Binding-site contacts:
Ligand atom C8 contacts residue TYR270 of chain 1.A at 3.5 Å (hydrophobic).
Ligand atom C6 contacts residue SER228 of chain 1.A at 3.4 Å.
Ligand atom N2 contacts residue ASN250 of chain 1.A at 2.8 Å (h-bond).
Ligand atom C4 contacts residue ASN250 of chain 1.A at 4.1 Å.
Ligand atom C6 contacts residue SER253 of chain 1.A at 4.4 Å.
Ligand atom O5 contacts residue ASN250 of chain 1.A at 2.4 Å (h-bond).
Ligand atom O6 contacts residue SER206 of chain 1.A at 4.5 Å.
Ligand atom C8 contacts residue SER253 of chain 1.A at 3.8 Å.
Ligand atom C6 contacts residue ALA157 of chain 1.A at 4.3 Å (hydrophobic).
Ligand atom O6 contacts residue GLY184 of chain 1.A at 3.7 Å.
Ligand atom O5 contacts residue SER252 of chain 1.A at 3.1 Å (h-bond).
Ligand atom C6 contacts residue GLY184 of chain 1.A at 3.7 Å.
Ligand atom O6 contacts residue GLY229 of chain 1.A at 4.2 Å.
Ligand atom O5 contacts residue SER228 of chain 1.A at 3.0 Å (h-bond).
Ligand atom C5 contacts residue ASN250 of chain 1.A at 3.6 Å.
Ligand atom O6 contacts residue SER206 of chain 1.A at 4.5 Å.
Ligand atom C2 contacts residue ASN250 of chain 1.A at 2.3 Å.
Ligand atom C7 contacts residue TYR270 of chain 1.A at 3.8 Å (hydrophobic).
Ligand atom C1 contacts residue SER252 of chain 1.A at 3.6 Å.
Ligand atom O7 contacts residue ASN250 of chain 1.A at 3.4 Å (h-bond).
Ligand atom C6 contacts residue SER252 of chain 1.A at 3.3 Å.
Ligand atom C5 contacts residue SER228 of chain 1.A at 3.8 Å.
Ligand atom O6 contacts residue SER228 of chain 1.A at 2.8 Å (h-bond).
Ligand atom N2 contacts residue TYR270 of chain 1.A at 3.7 Å.
Ligand atom C3 contacts residue ASN250 of chain 1.A at 3.7 Å.
Ligand atom C1 contacts residue ASN250 of chain 1.A at 1.4 Å.
Ligand atom C1 contacts residue SER228 of chain 1.A at 4.0 Å.
Ligand atom C7 contacts residue ASN250 of chain 1.A at 3.4 Å.
Ligand atom O6 contacts residue SER252 of chain 1.A at 4.4 Å.
Ligand atom O4 contacts residue GLY184 of chain 1.A at 4.0 Å.
Ligand atom O7 contacts residue LEU248 of chain 1.A at 4.4 Å.
Ligand atom C5 contacts residue SER252 of chain 1.A at 3.2 Å.

The small molecule below binds the protein below.
Small molecule (SMILES): CC(=O)N[C@H]1[C@H](O[C@H]2[C@H](O)[C@@H](NC(C)=O)CO[C@@H]2CO)O[C@H](CO)[C@@H](O[C@@H]2O[C@H](CO)[C@@H](O)[C@H](O[C@H]3O[C@H](CO)[C@@H](O)[C@H](O)[C@@H]3O)[C@@H]2O)[C@@H]1O

Sequence of chain 1.A:
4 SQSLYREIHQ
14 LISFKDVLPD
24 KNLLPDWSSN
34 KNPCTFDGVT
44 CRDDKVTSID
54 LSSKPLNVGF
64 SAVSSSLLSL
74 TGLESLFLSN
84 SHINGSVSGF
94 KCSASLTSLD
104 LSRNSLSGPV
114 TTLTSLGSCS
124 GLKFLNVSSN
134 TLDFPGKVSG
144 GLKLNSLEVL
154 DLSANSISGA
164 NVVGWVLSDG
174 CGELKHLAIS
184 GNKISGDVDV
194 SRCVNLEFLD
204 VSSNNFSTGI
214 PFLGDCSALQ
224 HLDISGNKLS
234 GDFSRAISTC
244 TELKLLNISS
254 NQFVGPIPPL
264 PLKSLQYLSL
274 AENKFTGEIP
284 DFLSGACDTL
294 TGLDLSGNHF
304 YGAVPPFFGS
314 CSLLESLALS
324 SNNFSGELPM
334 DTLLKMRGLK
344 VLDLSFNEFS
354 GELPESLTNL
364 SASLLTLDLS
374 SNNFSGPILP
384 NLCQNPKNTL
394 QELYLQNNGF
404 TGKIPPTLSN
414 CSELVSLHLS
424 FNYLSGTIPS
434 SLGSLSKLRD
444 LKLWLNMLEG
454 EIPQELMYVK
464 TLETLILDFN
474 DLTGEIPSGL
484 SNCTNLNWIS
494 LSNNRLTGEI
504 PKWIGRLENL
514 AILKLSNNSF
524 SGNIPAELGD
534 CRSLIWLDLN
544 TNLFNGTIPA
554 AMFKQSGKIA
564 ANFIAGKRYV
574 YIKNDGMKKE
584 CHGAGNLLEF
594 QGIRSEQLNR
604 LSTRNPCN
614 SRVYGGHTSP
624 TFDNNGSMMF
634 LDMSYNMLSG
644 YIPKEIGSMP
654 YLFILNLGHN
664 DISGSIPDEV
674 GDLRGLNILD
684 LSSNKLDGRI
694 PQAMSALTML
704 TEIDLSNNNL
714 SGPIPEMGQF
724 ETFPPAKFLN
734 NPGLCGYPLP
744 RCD